The protein below binds the small molecule below.
Small molecule (SMILES): Cc1cc(N)nc(C[C@H]2CNC[C@H]2OCCCC=Cc2cccc(F)c2)c1

Binding-site contacts:
Ligand atom C3' contacts residue HEM1 of chain 1.C at 3.8 Å.
Ligand atom N1' contacts residue GLU296 of chain 1.A at 3.1 Å (salt-bridge).
Ligand atom C02 contacts residue GLU296 of chain 1.A at 3.4 Å.
Ligand atom C13 contacts residue TRP382 of chain 1.A at 3.8 Å (hydrophobic).
Ligand atom N02 contacts residue TYR292 of chain 1.A at 3.6 Å.
Ligand atom C5' contacts residue GLU296 of chain 1.A at 3.1 Å.
Ligand atom C25 contacts residue TYR410 of chain 1.A at 3.7 Å (hydrophobic).
Ligand atom N02 contacts residue PRO269 of chain 1.A at 3.8 Å.
Ligand atom F23 contacts residue TRP10 of chain 1.B at 3.2 Å.
Ligand atom C08 contacts residue GLU296 of chain 1.A at 3.3 Å.
Ligand atom C07 contacts residue SER289 of chain 1.A at 3.9 Å.
Ligand atom C07 contacts residue PHE288 of chain 1.A at 3.8 Å (hydrophobic).
Ligand atom C4' contacts residue GLU296 of chain 1.A at 3.8 Å.
Ligand atom C08 contacts residue HEM1 of chain 1.C at 3.5 Å.
Ligand atom C07 contacts residue HEM1 of chain 1.C at 3.7 Å.
Ligand atom O09 contacts residue HEM1 of chain 1.C at 3.2 Å (h-bond).
Ligand atom C02 contacts residue PRO269 of chain 1.A at 3.8 Å (hydrophobic).
Ligand atom C5' contacts residue TYR292 of chain 1.A at 3.9 Å (hydrophobic).
Ligand atom C03 contacts residue HEM1 of chain 1.C at 3.5 Å.
Ligand atom C4' contacts residue VAL271 of chain 1.A at 3.8 Å (hydrophobic).
Ligand atom C02 contacts residue HEM1 of chain 1.C at 3.7 Å.
Ligand atom C26 contacts residue TYR410 of chain 1.A at 3.8 Å (hydrophobic).
Ligand atom N02 contacts residue HEM1 of chain 1.C at 3.5 Å.
Ligand atom C5' contacts residue GLN182 of chain 1.A at 3.9 Å.
Ligand atom C02 contacts residue TRP291 of chain 1.A at 3.9 Å (hydrophobic).
Ligand atom C3' contacts residue GLN182 of chain 1.A at 3.9 Å.
Ligand atom N02 contacts residue GLU296 of chain 1.A at 2.7 Å (salt-bridge).
Ligand atom C12 contacts residue HEM1 of chain 1.C at 3.5 Å.
Ligand atom C23 contacts residue TRP10 of chain 1.B at 4.0 Å (hydrophobic).
Ligand atom C07 contacts residue GLY290 of chain 1.A at 3.6 Å.
Ligand atom N01 contacts residue GLU296 of chain 1.A at 2.5 Å (salt-bridge).
Ligand atom C05 contacts residue VAL271 of chain 1.A at 3.6 Å (hydrophobic).
Ligand atom N01 contacts residue HEM1 of chain 1.C at 3.9 Å.
Ligand atom C03 contacts residue PRO269 of chain 1.A at 3.6 Å (hydrophobic).
Ligand atom C06 contacts residue GLU296 of chain 1.A at 3.3 Å.
Ligand atom C07 contacts residue PRO269 of chain 1.A at 3.9 Å (hydrophobic).
Ligand atom C11 contacts residue HEM1 of chain 1.C at 3.1 Å.
Ligand atom C2' contacts residue HEM1 of chain 1.C at 3.3 Å.
Ligand atom C08 contacts residue VAL271 of chain 1.A at 4.0 Å (hydrophobic).
Ligand atom N02 contacts residue TRP291 of chain 1.A at 2.8 Å (h-bond).

Sequence of chain 1.B:
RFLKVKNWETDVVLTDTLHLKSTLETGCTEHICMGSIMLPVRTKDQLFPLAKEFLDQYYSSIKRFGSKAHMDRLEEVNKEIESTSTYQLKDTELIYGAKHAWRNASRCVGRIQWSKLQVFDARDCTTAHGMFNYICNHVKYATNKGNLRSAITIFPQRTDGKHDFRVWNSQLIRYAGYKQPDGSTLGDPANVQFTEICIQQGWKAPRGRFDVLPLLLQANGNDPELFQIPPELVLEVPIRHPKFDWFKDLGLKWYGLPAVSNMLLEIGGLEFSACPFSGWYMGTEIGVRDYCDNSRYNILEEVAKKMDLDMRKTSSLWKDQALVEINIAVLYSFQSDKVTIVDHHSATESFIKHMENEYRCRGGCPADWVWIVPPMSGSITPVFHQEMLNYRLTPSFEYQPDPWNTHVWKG

Sequence of chain 1.A:
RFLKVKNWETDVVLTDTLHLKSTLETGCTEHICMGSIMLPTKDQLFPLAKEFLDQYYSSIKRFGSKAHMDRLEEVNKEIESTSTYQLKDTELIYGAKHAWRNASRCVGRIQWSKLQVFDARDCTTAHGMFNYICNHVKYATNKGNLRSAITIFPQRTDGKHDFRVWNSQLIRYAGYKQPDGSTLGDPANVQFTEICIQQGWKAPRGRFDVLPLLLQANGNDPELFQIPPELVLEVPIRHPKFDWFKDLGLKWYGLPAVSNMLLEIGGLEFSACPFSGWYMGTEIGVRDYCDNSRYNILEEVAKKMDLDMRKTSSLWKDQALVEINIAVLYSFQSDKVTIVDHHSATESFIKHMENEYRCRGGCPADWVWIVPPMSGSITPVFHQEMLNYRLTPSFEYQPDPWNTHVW